A protein and the small-molecule ligand that binds it are described below.
Small molecule (SMILES): CC(=O)N[C@@H]1[C@@H](O)[C@H](O)[C@@H](CO)O[C@H]1O

Binding-site contacts:
Ligand atom C3 contacts residue ASN45 of chain 1.A at 3.8 Å.
Ligand atom O7 contacts residue ASN45 of chain 1.A at 3.3 Å (h-bond).
Ligand atom C8 contacts residue ASN45 of chain 1.A at 4.4 Å.
Ligand atom C7 contacts residue ASN45 of chain 1.A at 3.3 Å.
Ligand atom C5 contacts residue ASN45 of chain 1.A at 3.7 Å.
Ligand atom O5 contacts residue ASN45 of chain 1.A at 2.4 Å (h-bond).
Ligand atom N2 contacts residue ASN45 of chain 1.A at 2.9 Å (h-bond).
Ligand atom C1 contacts residue ASN45 of chain 1.A at 1.4 Å.
Ligand atom C4 contacts residue ASN45 of chain 1.A at 4.3 Å.
Ligand atom C2 contacts residue ASN45 of chain 1.A at 2.5 Å.

Sequence of chain 1.A:
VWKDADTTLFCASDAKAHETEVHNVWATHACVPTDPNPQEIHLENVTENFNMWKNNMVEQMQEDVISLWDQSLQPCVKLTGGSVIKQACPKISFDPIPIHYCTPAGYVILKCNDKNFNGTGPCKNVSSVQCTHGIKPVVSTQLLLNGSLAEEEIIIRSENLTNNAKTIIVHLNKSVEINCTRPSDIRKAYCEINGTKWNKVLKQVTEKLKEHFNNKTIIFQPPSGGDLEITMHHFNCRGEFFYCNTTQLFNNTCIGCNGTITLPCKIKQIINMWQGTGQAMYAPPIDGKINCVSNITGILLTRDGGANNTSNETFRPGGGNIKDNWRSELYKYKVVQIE